Sequence of chain 1.D:
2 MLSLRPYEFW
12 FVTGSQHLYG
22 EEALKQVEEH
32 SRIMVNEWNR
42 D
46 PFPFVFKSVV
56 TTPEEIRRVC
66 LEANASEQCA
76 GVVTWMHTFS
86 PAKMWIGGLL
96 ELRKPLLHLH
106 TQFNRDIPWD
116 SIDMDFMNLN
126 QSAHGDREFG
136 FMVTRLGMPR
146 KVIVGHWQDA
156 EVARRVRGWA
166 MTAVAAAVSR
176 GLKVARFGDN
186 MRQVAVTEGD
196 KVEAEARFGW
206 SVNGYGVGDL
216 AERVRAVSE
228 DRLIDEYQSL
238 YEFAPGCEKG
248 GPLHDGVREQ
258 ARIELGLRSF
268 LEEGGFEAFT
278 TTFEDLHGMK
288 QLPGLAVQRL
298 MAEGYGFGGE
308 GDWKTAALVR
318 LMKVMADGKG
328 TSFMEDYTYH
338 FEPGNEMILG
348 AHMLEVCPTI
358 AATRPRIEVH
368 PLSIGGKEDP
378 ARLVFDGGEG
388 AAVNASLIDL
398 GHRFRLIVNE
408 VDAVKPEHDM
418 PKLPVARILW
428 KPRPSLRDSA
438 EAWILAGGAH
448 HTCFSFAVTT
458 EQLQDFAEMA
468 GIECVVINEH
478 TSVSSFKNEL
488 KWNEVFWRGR

Sequence of chain 1.B:
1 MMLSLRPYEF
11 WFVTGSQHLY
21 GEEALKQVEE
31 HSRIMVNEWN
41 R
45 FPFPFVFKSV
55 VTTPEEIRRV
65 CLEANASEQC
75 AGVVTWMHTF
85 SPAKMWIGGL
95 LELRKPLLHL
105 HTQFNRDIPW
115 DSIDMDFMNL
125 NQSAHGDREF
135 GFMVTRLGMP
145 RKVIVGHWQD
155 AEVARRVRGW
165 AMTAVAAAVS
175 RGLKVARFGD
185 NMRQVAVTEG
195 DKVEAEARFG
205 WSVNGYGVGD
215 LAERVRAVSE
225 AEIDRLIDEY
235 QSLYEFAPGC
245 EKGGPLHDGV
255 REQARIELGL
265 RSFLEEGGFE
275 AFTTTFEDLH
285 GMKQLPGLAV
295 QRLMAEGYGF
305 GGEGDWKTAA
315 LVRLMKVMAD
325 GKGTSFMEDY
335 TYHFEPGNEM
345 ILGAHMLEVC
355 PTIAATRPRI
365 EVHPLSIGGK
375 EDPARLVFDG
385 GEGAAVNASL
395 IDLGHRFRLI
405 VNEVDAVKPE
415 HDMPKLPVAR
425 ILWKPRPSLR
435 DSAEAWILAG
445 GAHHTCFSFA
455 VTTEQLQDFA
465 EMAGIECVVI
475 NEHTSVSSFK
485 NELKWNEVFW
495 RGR

Binding-site contacts:
Ligand atom C2 contacts residue MN1 of chain 1.Q at 3.2 Å.
Ligand atom O4 contacts residue GLN126 of chain 1.B at 2.9 Å (h-bond).
Ligand atom C3 contacts residue MET350 of chain 1.D at 4.0 Å (hydrophobic).
Ligand atom O1 contacts residue MN1 of chain 1.Q at 3.2 Å.
Ligand atom C4 contacts residue TYR20 of chain 1.B at 3.5 Å (hydrophobic).
Ligand atom O2 contacts residue GLU332 of chain 1.D at 2.7 Å (salt-bridge).
Ligand atom O1 contacts residue GLU307 of chain 1.D at 2.6 Å (salt-bridge).
Ligand atom O5 contacts residue MET186 of chain 1.D at 3.9 Å.
Ligand atom C4 contacts residue GLN126 of chain 1.B at 3.3 Å.
Ligand atom C1 contacts residue HIS129 of chain 1.B at 3.3 Å.
Ligand atom O1 contacts residue PHE84 of chain 1.B at 3.3 Å.
Ligand atom O2 contacts residue HIS448 of chain 1.D at 3.8 Å.
Ligand atom C1 contacts residue GLU332 of chain 1.D at 3.6 Å.
Ligand atom O1 contacts residue HIS447 of chain 1.D at 2.9 Å (h-bond).
Ligand atom C5 contacts residue TYR20 of chain 1.B at 3.1 Å (hydrophobic).
Ligand atom C2 contacts residue GLU307 of chain 1.D at 3.2 Å.
Ligand atom O1 contacts residue GLU332 of chain 1.D at 3.7 Å.
Ligand atom C5 contacts residue LEU19 of chain 1.B at 3.5 Å (hydrophobic).
Ligand atom O3 contacts residue PHE84 of chain 1.B at 3.7 Å.
Ligand atom O4 contacts residue TYR20 of chain 1.B at 3.6 Å.
Ligand atom O5 contacts residue PHE84 of chain 1.B at 4.0 Å.
Ligand atom O3 contacts residue MET186 of chain 1.D at 3.5 Å (h-bond).
Ligand atom O1 contacts residue HIS448 of chain 1.D at 3.7 Å.
Ligand atom O3 contacts residue GLU307 of chain 1.D at 3.1 Å (salt-bridge).
Ligand atom O2 contacts residue MN1 of chain 1.Q at 1.9 Å.
Ligand atom C2 contacts residue HIS129 of chain 1.B at 3.8 Å.
Ligand atom C1 contacts residue HIS447 of chain 1.D at 3.7 Å.
Ligand atom O4 contacts residue TYR334 of chain 1.D at 3.5 Å (h-bond).
Ligand atom C2 contacts residue GLU332 of chain 1.D at 3.1 Å.
Ligand atom C1 contacts residue GLU307 of chain 1.D at 3.4 Å.
Ligand atom O4 contacts residue MET350 of chain 1.D at 3.9 Å.
Ligand atom O2 contacts residue GLU307 of chain 1.D at 2.4 Å (salt-bridge).
Ligand atom O5 contacts residue GLN17 of chain 1.B at 3.1 Å (h-bond).
Ligand atom O5 contacts residue LEU19 of chain 1.B at 3.0 Å.
Ligand atom C3 contacts residue MN1 of chain 1.Q at 4.1 Å.
Ligand atom C1 contacts residue PHE84 of chain 1.B at 3.5 Å (hydrophobic).
Ligand atom O5 contacts residue TYR20 of chain 1.B at 3.5 Å (h-bond).
Ligand atom O2 contacts residue HIS349 of chain 1.D at 3.1 Å (h-bond).
Ligand atom C1 contacts residue MN1 of chain 1.Q at 3.6 Å.
Ligand atom C3 contacts residue GLU307 of chain 1.D at 3.3 Å.

The protein below binds the small molecule below.
Small molecule (SMILES): OC[C@@H](O)C(O)[C@@H](O)CO